A small-molecule ligand and the protein it binds are described below.
Small molecule (SMILES): CC(=O)N[C@H](CS)C(=O)N[C@H](C)C(=O)N[C@H](CCCN=C(N)N)C(=O)N[C@H](CCCN=C(N)N)C(=O)N[C@H](CCCN=C(N)N)C(=O)N[C@H](C)C(=O)N[C@H](CCCN=C(N)N)C(N)=O

Sequence of chain 1.B:
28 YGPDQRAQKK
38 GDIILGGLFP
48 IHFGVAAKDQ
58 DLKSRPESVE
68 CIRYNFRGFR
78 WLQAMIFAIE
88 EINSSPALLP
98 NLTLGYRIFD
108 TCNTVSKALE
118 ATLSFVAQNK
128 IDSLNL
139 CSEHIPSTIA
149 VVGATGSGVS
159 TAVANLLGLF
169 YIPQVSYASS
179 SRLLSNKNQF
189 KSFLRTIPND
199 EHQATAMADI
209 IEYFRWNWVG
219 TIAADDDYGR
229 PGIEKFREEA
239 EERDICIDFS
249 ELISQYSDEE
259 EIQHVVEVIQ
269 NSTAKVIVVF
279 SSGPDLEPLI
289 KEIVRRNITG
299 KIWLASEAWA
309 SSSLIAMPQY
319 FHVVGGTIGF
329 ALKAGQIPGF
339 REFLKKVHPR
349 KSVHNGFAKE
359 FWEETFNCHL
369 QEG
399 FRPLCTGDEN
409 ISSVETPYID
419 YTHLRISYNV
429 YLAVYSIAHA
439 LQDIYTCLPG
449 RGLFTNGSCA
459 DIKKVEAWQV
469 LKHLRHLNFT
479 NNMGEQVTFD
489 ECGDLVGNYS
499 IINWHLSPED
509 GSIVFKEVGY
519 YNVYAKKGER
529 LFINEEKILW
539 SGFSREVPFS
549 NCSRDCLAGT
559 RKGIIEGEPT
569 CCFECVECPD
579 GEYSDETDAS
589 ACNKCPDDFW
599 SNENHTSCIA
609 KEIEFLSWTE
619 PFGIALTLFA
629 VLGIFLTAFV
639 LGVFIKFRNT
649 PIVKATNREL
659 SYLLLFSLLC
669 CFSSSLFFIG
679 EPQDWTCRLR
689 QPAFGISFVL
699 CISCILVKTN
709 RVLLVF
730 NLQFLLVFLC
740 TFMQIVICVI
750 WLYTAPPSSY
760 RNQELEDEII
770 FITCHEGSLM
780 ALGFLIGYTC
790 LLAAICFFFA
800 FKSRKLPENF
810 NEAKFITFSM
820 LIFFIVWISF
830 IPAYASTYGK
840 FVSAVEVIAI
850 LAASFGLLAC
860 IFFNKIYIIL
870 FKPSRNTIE

Sequence of chain 1.A:
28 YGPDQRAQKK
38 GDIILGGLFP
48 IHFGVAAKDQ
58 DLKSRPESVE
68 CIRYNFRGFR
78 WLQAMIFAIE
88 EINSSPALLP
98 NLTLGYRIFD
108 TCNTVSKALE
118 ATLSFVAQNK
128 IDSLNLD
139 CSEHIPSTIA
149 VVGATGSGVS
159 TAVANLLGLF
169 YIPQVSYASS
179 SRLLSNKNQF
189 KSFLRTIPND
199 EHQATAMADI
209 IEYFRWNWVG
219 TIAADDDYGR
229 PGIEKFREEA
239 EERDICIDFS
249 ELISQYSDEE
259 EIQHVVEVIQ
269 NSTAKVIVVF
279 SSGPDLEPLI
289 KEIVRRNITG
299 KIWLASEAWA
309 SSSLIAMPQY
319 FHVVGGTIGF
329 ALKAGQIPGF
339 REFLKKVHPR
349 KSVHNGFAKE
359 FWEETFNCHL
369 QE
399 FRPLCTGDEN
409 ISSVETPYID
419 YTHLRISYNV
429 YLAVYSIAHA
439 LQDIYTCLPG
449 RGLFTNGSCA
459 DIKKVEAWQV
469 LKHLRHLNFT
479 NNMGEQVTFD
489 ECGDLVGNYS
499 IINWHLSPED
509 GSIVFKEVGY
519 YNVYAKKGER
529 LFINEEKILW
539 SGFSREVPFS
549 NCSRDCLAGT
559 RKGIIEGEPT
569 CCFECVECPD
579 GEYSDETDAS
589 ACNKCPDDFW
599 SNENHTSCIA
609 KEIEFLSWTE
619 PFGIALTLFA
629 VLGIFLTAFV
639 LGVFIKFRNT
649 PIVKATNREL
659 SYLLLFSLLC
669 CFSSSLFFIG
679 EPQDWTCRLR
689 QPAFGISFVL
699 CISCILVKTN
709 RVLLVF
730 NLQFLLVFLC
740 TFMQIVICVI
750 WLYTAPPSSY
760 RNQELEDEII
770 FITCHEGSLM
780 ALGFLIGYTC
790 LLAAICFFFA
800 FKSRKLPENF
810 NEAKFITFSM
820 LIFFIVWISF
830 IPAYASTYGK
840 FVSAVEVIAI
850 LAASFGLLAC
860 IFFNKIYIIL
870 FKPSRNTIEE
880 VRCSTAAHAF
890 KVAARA

Binding-site contacts:
Ligand atom N contacts residue LYS233 of chain 1.B at 3.7 Å.
Ligand atom N contacts residue GLU199 of chain 1.B at 3.7 Å.
Ligand atom CH3 contacts residue ASP256 of chain 1.A at 3.4 Å.
Ligand atom N contacts residue GLU199 of chain 1.B at 3.5 Å (salt-bridge).
Ligand atom CZ contacts residue GLU249 of chain 1.A at 3.8 Å.
Ligand atom CZ contacts residue GLU259 of chain 1.A at 3.6 Å.
Ligand atom NH2 contacts residue GLU249 of chain 1.A at 2.9 Å (salt-bridge).
Ligand atom O contacts residue LYS233 of chain 1.B at 2.5 Å (salt-bridge).
Ligand atom CB contacts residue SER183 of chain 1.B at 3.3 Å.
Ligand atom CG contacts residue ASP223 of chain 1.A at 3.6 Å.
Ligand atom O contacts residue GLU259 of chain 1.A at 3.2 Å (salt-bridge).
Ligand atom NH1 contacts residue ASP492 of chain 1.B at 2.5 Å (salt-bridge).
Ligand atom CD contacts residue SER183 of chain 1.B at 3.4 Å.
Ligand atom NH2 contacts residue HIS262 of chain 1.A at 3.7 Å.
Ligand atom CD contacts residue GLU259 of chain 1.A at 3.7 Å.
Ligand atom NH2 contacts residue LEU250 of chain 1.A at 3.6 Å (h-bond).
Ligand atom NH2 contacts residue SER252 of chain 1.A at 3.7 Å.
Ligand atom CD contacts residue ASP223 of chain 1.A at 3.3 Å.
Ligand atom N contacts residue CYS490 of chain 1.B at 3.5 Å (h-bond).
Ligand atom CD contacts residue ASP492 of chain 1.B at 3.3 Å.
Ligand atom CZ contacts residue ASP492 of chain 1.B at 3.6 Å.
Ligand atom NH1 contacts residue ASP488 of chain 1.B at 3.4 Å (salt-bridge).
Ligand atom CD contacts residue ASN197 of chain 1.B at 3.5 Å.
Ligand atom SG contacts residue CYS490 of chain 1.B at 2.0 Å (h-bond).
Ligand atom O contacts residue GLU199 of chain 1.B at 2.8 Å (salt-bridge).
Ligand atom CB contacts residue CYS490 of chain 1.B at 3.1 Å (hydrophobic).
Ligand atom NH2 contacts residue SER255 of chain 1.A at 3.1 Å (h-bond).
Ligand atom C contacts residue CYS490 of chain 1.B at 3.6 Å (hydrophobic).
Ligand atom C contacts residue GLU199 of chain 1.B at 3.4 Å.
Ligand atom O contacts residue ARG180 of chain 1.B at 3.1 Å (salt-bridge).
Ligand atom NH1 contacts residue GLU259 of chain 1.A at 3.0 Å (salt-bridge).
Ligand atom C contacts residue LYS233 of chain 1.B at 3.6 Å.
Ligand atom CA contacts residue GLU199 of chain 1.B at 3.6 Å.
Ligand atom NH1 contacts residue SER252 of chain 1.A at 3.4 Å.
Ligand atom CZ contacts residue SER255 of chain 1.A at 3.2 Å.
Ligand atom NH1 contacts residue GLU236 of chain 1.B at 2.9 Å (salt-bridge).
Ligand atom O contacts residue GLU199 of chain 1.B at 3.6 Å (salt-bridge).
Ligand atom NH2 contacts residue ILE251 of chain 1.A at 3.6 Å.
Ligand atom NH1 contacts residue GLU258 of chain 1.A at 3.6 Å (salt-bridge).
Ligand atom NH1 contacts residue SER255 of chain 1.A at 2.4 Å (h-bond).